This small molecule binds to this protein.
Small molecule (SMILES): CC(=O)N[C@@H]1[C@@H](O)[C@H](O)[C@@H](CO)O[C@H]1O

Binding-site contacts:
Ligand atom C7 contacts residue GLN322 of chain 9.E at 3.9 Å.
Ligand atom C8 contacts residue GLN322 of chain 9.E at 3.2 Å.
Ligand atom O5 contacts residue ASN313 of chain 9.E at 2.3 Å (h-bond).
Ligand atom N2 contacts residue GLN322 of chain 9.E at 4.5 Å.
Ligand atom C2 contacts residue ASN313 of chain 9.E at 2.4 Å.
Ligand atom N2 contacts residue ASN313 of chain 9.E at 3.0 Å (h-bond).
Ligand atom C5 contacts residue ASN313 of chain 9.E at 3.6 Å.
Ligand atom O7 contacts residue GLN322 of chain 9.E at 4.4 Å.
Ligand atom C6 contacts residue THR315 of chain 9.E at 3.8 Å.
Ligand atom C4 contacts residue ASN313 of chain 9.E at 4.2 Å.
Ligand atom C1 contacts residue ASN313 of chain 9.E at 1.4 Å.
Ligand atom O5 contacts residue THR315 of chain 9.E at 3.9 Å.
Ligand atom C7 contacts residue ASN313 of chain 9.E at 3.5 Å.
Ligand atom C3 contacts residue ASN313 of chain 9.E at 3.8 Å.
Ligand atom O7 contacts residue ASN313 of chain 9.E at 3.6 Å.
Ligand atom C5 contacts residue THR315 of chain 9.E at 4.0 Å.

Sequence of chain 9.E:
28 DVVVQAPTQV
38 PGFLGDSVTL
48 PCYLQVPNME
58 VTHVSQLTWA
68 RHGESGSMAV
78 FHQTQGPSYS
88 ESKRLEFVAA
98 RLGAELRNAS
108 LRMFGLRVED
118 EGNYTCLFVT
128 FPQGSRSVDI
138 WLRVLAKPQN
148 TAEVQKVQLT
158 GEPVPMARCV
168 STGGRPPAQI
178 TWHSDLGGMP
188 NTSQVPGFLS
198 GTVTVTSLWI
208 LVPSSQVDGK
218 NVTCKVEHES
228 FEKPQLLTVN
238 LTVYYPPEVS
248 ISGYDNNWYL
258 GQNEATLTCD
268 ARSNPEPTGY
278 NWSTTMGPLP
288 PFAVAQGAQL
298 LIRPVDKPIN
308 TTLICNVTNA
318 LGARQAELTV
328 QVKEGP